The protein below binds the small molecule below.
Small molecule (SMILES): COc1ccc(C[C@H](NC(=O)[C@@H](CS)CC(C)C)C(=O)O)cc1

Sequence of chain 1.B:
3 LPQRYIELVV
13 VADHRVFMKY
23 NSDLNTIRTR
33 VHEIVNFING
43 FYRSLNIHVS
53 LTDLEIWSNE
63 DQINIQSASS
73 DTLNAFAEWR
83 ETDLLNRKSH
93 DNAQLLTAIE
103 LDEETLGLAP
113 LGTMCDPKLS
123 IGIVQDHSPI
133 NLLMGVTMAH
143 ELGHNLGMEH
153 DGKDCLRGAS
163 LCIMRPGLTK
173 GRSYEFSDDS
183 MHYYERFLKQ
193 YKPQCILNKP

Binding-site contacts:
Ligand atom CE1 contacts residue PRO168 of chain 1.B at 3.3 Å (hydrophobic).
Ligand atom O1 contacts residue THR107 of chain 1.B at 3.6 Å.
Ligand atom C2 contacts residue PRO168 of chain 1.B at 3.5 Å (hydrophobic).
Ligand atom N contacts residue PRO168 of chain 1.B at 3.4 Å (h-bond).
Ligand atom S contacts residue GLY169 of chain 1.B at 3.4 Å.
Ligand atom S contacts residue LEU108 of chain 1.B at 3.7 Å.
Ligand atom C6 contacts residue ARG167 of chain 1.B at 3.2 Å.
Ligand atom CH contacts residue GLU106 of chain 1.B at 3.6 Å.
Ligand atom CD1 contacts residue PRO168 of chain 1.B at 3.1 Å (hydrophobic).
Ligand atom CE1 contacts residue GLY169 of chain 1.B at 3.5 Å.
Ligand atom CD1 contacts residue HIS142 of chain 1.B at 3.7 Å.
Ligand atom CZ contacts residue HIS142 of chain 1.B at 3.6 Å.
Ligand atom C contacts residue HIS142 of chain 1.B at 3.5 Å.
Ligand atom CZ contacts residue LEU170 of chain 1.B at 3.6 Å (hydrophobic).
Ligand atom CB contacts residue GLY109 of chain 1.B at 3.7 Å.
Ligand atom CE1 contacts residue HIS142 of chain 1.B at 3.5 Å.
Ligand atom OXT contacts residue ZN1 of chain 1.F at 2.1 Å.
Ligand atom CA contacts residue GLY109 of chain 1.B at 3.5 Å.
Ligand atom O contacts residue ZN1 of chain 1.F at 2.2 Å.
Ligand atom CZ contacts residue ARG167 of chain 1.B at 3.7 Å.
Ligand atom CE1 contacts residue LEU170 of chain 1.B at 3.6 Å (hydrophobic).
Ligand atom C6 contacts residue GLY169 of chain 1.B at 3.5 Å.
Ligand atom C contacts residue ZN1 of chain 1.F at 2.4 Å.
Ligand atom S contacts residue LEU170 of chain 1.B at 3.1 Å (h-bond).
Ligand atom C contacts residue HIS152 of chain 1.B at 3.6 Å.
Ligand atom CB contacts residue GLU143 of chain 1.B at 3.1 Å.
Ligand atom C6 contacts residue ILE165 of chain 1.B at 2.9 Å (hydrophobic).
Ligand atom OXT contacts residue HIS142 of chain 1.B at 3.3 Å (h-bond).
Ligand atom O1 contacts residue LEU108 of chain 1.B at 2.8 Å (h-bond).
Ligand atom O contacts residue GLU143 of chain 1.B at 3.3 Å (salt-bridge).
Ligand atom O contacts residue HIS146 of chain 1.B at 3.4 Å (h-bond).
Ligand atom OH contacts residue ARG167 of chain 1.B at 3.6 Å.
Ligand atom OH contacts residue LEU170 of chain 1.B at 3.3 Å.
Ligand atom OH contacts residue GLY169 of chain 1.B at 3.4 Å (h-bond).
Ligand atom CZ contacts residue GLY169 of chain 1.B at 3.8 Å.
Ligand atom O contacts residue HIS142 of chain 1.B at 3.5 Å (h-bond).
Ligand atom OXT contacts residue PRO168 of chain 1.B at 3.5 Å (h-bond).
Ligand atom O1 contacts residue GLY109 of chain 1.B at 3.8 Å.
Ligand atom CE1 contacts residue ARG167 of chain 1.B at 3.1 Å.
Ligand atom OXT contacts residue HIS152 of chain 1.B at 2.7 Å (h-bond).